The protein below binds the small molecule below.
Small molecule (SMILES): Cc1cn([C@H]2C[C@H](O[P](=O)(O)OC[C@H]3O[C@@H](n4cnc5c(=O)nc(N)[nH]c54)C[C@@H]3O)[C@@H](CO[P](=O)(O)O[C@H]3C[C@H](n4cnc5c(N)ncnc54)O[C@@H]3CO[P](=O)(O)O[C@H]3C[C@H](n4cnc5c(=O)nc(N)[nH]c54)O[C@@H]3CO[P](=O)(O)O[C@H]3C[C@H](n4cnc5c(N)ncnc54)O[C@@H]3CO[P](=O)(O)O[C@H]3C[C@H](n4ccc(N)nc4=O)O[C@@H]3COP(=O)(O)O)O2)c(=O)[nH]c1=O

Binding-site contacts:
Ligand atom N3 contacts residue DG6 of chain 1.A at 2.7 Å (h-bond).
Ligand atom C6 contacts residue DT3 of chain 1.A at 3.3 Å.
Ligand atom N4 contacts residue DT5 of chain 1.A at 3.1 Å (h-bond).
Ligand atom N3 contacts residue DA2 of chain 1.A at 2.4 Å (h-bond).
Ligand atom O6 contacts residue DT3 of chain 1.A at 3.4 Å (h-bond).
Ligand atom C2 contacts residue DC1 of chain 1.A at 3.2 Å.
Ligand atom O2 contacts residue DA2 of chain 1.A at 3.3 Å.
Ligand atom N1 contacts residue DT3 of chain 1.A at 2.4 Å (h-bond).
Ligand atom O6 contacts residue DC4 of chain 1.A at 2.8 Å (h-bond).
Ligand atom C4 contacts residue DG6 of chain 1.A at 3.4 Å.
Ligand atom C2 contacts residue DT3 of chain 1.A at 3.0 Å.
Ligand atom O5' contacts residue GLY107 of chain 1.C at 3.2 Å.
Ligand atom C2 contacts residue DC4 of chain 1.A at 3.4 Å.
Ligand atom OP1 contacts residue ALA110 of chain 1.C at 3.0 Å (h-bond).
Ligand atom OP1 contacts residue ILE106 of chain 1.C at 3.4 Å (h-bond).
Ligand atom OP1 contacts residue GLY105 of chain 1.C at 2.6 Å (h-bond).
Ligand atom N6 contacts residue DT5 of chain 1.A at 2.7 Å (h-bond).
Ligand atom O6 contacts residue DC1 of chain 1.A at 3.0 Å (h-bond).
Ligand atom N1 contacts residue DC1 of chain 1.A at 2.6 Å (h-bond).
Ligand atom O2 contacts residue DG6 of chain 1.A at 2.5 Å (h-bond).
Ligand atom C2 contacts residue DA2 of chain 1.A at 3.4 Å.
Ligand atom C2 contacts residue DG6 of chain 1.A at 3.0 Å.
Ligand atom OP1 contacts residue NA1 of chain 1.E at 2.5 Å (h-bond).
Ligand atom N2 contacts residue DA2 of chain 1.A at 3.3 Å.
Ligand atom OP2 contacts residue PRO108 of chain 1.C at 3.4 Å (h-bond).
Ligand atom N6 contacts residue DA2 of chain 1.A at 2.9 Å (h-bond).
Ligand atom C4 contacts residue DA2 of chain 1.A at 3.0 Å.
Ligand atom OP2 contacts residue SER109 of chain 1.C at 3.0 Å.
Ligand atom N1 contacts residue DT5 of chain 1.A at 2.9 Å (h-bond).
Ligand atom P contacts residue GLY107 of chain 1.C at 3.4 Å.
Ligand atom N1 contacts residue DC4 of chain 1.A at 2.6 Å (h-bond).
Ligand atom N1 contacts residue DG6 of chain 1.A at 3.1 Å (h-bond).
Ligand atom N2 contacts residue DC1 of chain 1.A at 2.3 Å (h-bond).
Ligand atom OP1 contacts residue GLY107 of chain 1.C at 2.9 Å (h-bond).
Ligand atom O4 contacts residue DA2 of chain 1.A at 2.5 Å (h-bond).
Ligand atom N2 contacts residue DC4 of chain 1.A at 2.4 Å (h-bond).
Ligand atom N2 contacts residue DT5 of chain 1.A at 3.1 Å (h-bond).
Ligand atom N4 contacts residue DG6 of chain 1.A at 3.0 Å (h-bond).
Ligand atom N6 contacts residue DT3 of chain 1.A at 2.8 Å (h-bond).
Ligand atom C2 contacts residue DG6 of chain 1.A at 3.1 Å.

Sequence of chain 1.C:
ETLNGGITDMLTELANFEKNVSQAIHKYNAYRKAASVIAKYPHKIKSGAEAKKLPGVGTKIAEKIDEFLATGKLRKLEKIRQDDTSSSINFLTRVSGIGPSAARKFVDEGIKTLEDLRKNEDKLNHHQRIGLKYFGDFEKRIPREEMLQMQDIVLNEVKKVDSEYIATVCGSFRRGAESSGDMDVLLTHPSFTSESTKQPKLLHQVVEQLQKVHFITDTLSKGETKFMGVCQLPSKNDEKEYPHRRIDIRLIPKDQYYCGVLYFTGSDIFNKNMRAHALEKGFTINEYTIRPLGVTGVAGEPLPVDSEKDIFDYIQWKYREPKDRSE